The small molecule below binds the protein below.
Small molecule (SMILES): O=C1C[C@@H](C(=O)O)NC(=O)N1

Binding-site contacts:
Ligand atom N1 contacts residue GLY250 of chain 2.A at 3.6 Å.
Ligand atom C7 contacts residue ARG22 of chain 2.A at 3.5 Å.
Ligand atom O4 contacts residue HIS137 of chain 2.A at 3.0 Å.
Ligand atom O71 contacts residue ARG22 of chain 2.A at 2.9 Å (salt-bridge).
Ligand atom O2 contacts residue VAL207 of chain 2.A at 3.5 Å.
Ligand atom N1 contacts residue ALA235 of chain 2.A at 3.6 Å.
Ligand atom C4 contacts residue HIS137 of chain 2.A at 3.9 Å.
Ligand atom C7 contacts residue HIS20 of chain 2.A at 4.2 Å.
Ligand atom O72 contacts residue ARG22 of chain 2.A at 2.9 Å (salt-bridge).
Ligand atom C4 contacts residue ZN1 of chain 2.B at 3.5 Å.
Ligand atom O4 contacts residue ARG208 of chain 2.A at 3.9 Å.
Ligand atom C7 contacts residue ALA235 of chain 2.A at 4.0 Å (hydrophobic).
Ligand atom O71 contacts residue ALA235 of chain 2.A at 3.8 Å.
Ligand atom O72 contacts residue HIS20 of chain 2.A at 3.3 Å (h-bond).
Ligand atom C2 contacts residue ARG208 of chain 2.A at 3.4 Å.
Ligand atom C7 contacts residue HIS237 of chain 2.A at 4.2 Å.
Ligand atom C5 contacts residue HIS20 of chain 2.A at 4.0 Å.
Ligand atom O2 contacts residue PRO249 of chain 2.A at 3.1 Å.
Ligand atom O4 contacts residue KCX103 of chain 2.A at 4.2 Å.
Ligand atom C7 contacts residue PRO249 of chain 2.A at 4.0 Å (hydrophobic).
Ligand atom O71 contacts residue HIS237 of chain 2.A at 3.0 Å (h-bond).
Ligand atom C5 contacts residue ZN1 of chain 2.C at 3.9 Å.
Ligand atom C7 contacts residue ASN52 of chain 2.A at 3.8 Å.
Ligand atom N1 contacts residue PRO249 of chain 2.A at 2.9 Å (h-bond).
Ligand atom O72 contacts residue ASN52 of chain 2.A at 2.7 Å (h-bond).
Ligand atom C6 contacts residue PRO249 of chain 2.A at 4.0 Å (hydrophobic).
Ligand atom C5 contacts residue ASN52 of chain 2.A at 4.2 Å.
Ligand atom O2 contacts residue ARG208 of chain 2.A at 2.9 Å (salt-bridge).
Ligand atom C2 contacts residue PRO249 of chain 2.A at 3.5 Å (hydrophobic).
Ligand atom C6 contacts residue HIS20 of chain 2.A at 3.9 Å.
Ligand atom C2 contacts residue ASP233 of chain 2.A at 4.2 Å.
Ligand atom O71 contacts residue PRO249 of chain 2.A at 3.1 Å (h-bond).
Ligand atom C6 contacts residue ALA235 of chain 2.A at 4.0 Å (hydrophobic).
Ligand atom N3 contacts residue ASP233 of chain 2.A at 4.1 Å.
Ligand atom C4 contacts residue ARG208 of chain 2.A at 3.8 Å.
Ligand atom C2 contacts residue GLY250 of chain 2.A at 3.8 Å.
Ligand atom O2 contacts residue GLY250 of chain 2.A at 3.1 Å (h-bond).
Ligand atom O4 contacts residue ZN1 of chain 2.B at 2.9 Å.
Ligand atom N3 contacts residue ARG208 of chain 2.A at 2.8 Å (salt-bridge).
Ligand atom N3 contacts residue HIS137 of chain 2.A at 4.2 Å.

Sequence of chain 2.A:
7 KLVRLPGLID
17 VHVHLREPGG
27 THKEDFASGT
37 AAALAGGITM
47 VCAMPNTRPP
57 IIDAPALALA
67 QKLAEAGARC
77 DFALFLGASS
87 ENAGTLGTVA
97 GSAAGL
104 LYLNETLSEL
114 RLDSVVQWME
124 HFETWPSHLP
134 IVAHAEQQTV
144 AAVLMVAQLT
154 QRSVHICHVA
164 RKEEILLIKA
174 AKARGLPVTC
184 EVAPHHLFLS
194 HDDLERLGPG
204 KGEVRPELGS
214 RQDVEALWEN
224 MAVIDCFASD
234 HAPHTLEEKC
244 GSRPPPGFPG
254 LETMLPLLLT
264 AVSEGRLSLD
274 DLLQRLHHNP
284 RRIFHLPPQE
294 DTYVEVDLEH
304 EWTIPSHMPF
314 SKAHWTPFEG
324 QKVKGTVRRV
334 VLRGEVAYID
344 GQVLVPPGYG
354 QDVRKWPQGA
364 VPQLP